Binding-site contacts:
Ligand atom N3 contacts residue DG7 of chain 1.C at 3.8 Å.
Ligand atom P contacts residue MG1 of chain 1.G at 4.4 Å.
Ligand atom C6 contacts residue DG7 of chain 1.C at 3.4 Å.
Ligand atom OP2 contacts residue MG1 of chain 1.G at 3.1 Å.
Ligand atom O5' contacts residue DG7 of chain 1.C at 3.9 Å.
Ligand atom O4' contacts residue DG7 of chain 1.C at 3.6 Å.
Ligand atom OP1 contacts residue GLN218 of chain 1.A at 3.4 Å (h-bond).
Ligand atom C4 contacts residue DG7 of chain 1.C at 3.5 Å.
Ligand atom N1 contacts residue DG7 of chain 1.C at 4.1 Å.
Ligand atom C5' contacts residue DG7 of chain 1.C at 3.5 Å.
Ligand atom C5' contacts residue MG1 of chain 1.G at 3.6 Å.
Ligand atom O5' contacts residue PHE46 of chain 1.A at 4.4 Å.
Ligand atom OP1 contacts residue SER45 of chain 1.A at 3.7 Å.
Ligand atom C4' contacts residue PHE46 of chain 1.A at 4.1 Å (hydrophobic).
Ligand atom P contacts residue PHE46 of chain 1.A at 4.0 Å.
Ligand atom C5 contacts residue DG7 of chain 1.C at 3.4 Å.
Ligand atom OP2 contacts residue LYS221 of chain 1.A at 4.2 Å.
Ligand atom OP2 contacts residue LYS139 of chain 1.A at 3.7 Å.
Ligand atom C5' contacts residue LEU44 of chain 1.A at 4.4 Å (hydrophobic).
Ligand atom OP1 contacts residue LYS221 of chain 1.A at 2.6 Å (salt-bridge).
Ligand atom OP2 contacts residue ASP110 of chain 1.A at 4.0 Å.
Ligand atom OP1 contacts residue HIS214 of chain 1.A at 3.7 Å.
Ligand atom O3' contacts residue SER45 of chain 1.A at 4.4 Å.
Ligand atom O3' contacts residue PHE46 of chain 1.A at 3.8 Å.
Ligand atom OP1 contacts residue PHE46 of chain 1.A at 2.9 Å (h-bond).
Ligand atom OP2 contacts residue HIS214 of chain 1.A at 4.3 Å.
Ligand atom N9 contacts residue DG7 of chain 1.C at 3.6 Å.
Ligand atom C4' contacts residue DG7 of chain 1.C at 4.1 Å.
Ligand atom OP2 contacts residue GLN218 of chain 1.A at 3.2 Å (h-bond).
Ligand atom O5' contacts residue MG1 of chain 1.G at 4.4 Å.
Ligand atom P contacts residue LYS221 of chain 1.A at 3.6 Å.
Ligand atom P contacts residue GLN218 of chain 1.A at 3.8 Å.
Ligand atom OP2 contacts residue DG7 of chain 1.C at 4.2 Å.
Ligand atom C8 contacts residue DG7 of chain 1.C at 3.7 Å.
Ligand atom C5' contacts residue PHE46 of chain 1.A at 3.8 Å (hydrophobic).
Ligand atom N6 contacts residue DG7 of chain 1.C at 3.3 Å (h-bond).
Ligand atom O5' contacts residue LYS221 of chain 1.A at 3.9 Å.
Ligand atom N7 contacts residue DG7 of chain 1.C at 3.4 Å.
Ligand atom C2 contacts residue DG7 of chain 1.C at 4.1 Å.
Ligand atom C1' contacts residue DG7 of chain 1.C at 4.2 Å.

Sequence of chain 1.A:
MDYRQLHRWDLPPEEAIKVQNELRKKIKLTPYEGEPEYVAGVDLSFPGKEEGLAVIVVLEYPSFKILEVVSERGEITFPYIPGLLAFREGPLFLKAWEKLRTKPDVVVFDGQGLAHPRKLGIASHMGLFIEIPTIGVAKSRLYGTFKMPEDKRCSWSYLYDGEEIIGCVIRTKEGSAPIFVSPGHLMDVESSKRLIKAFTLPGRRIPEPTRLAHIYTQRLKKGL

This protein binds this small molecule.
Small molecule (SMILES): Cc1cn([C@H]2C[C@H](O[P](=O)(O)OC[C@H]3O[C@@H](n4ccc(N)nc4=O)C[C@@H]3O[P](=O)(O)OC[C@H]3O[C@@H](n4cc(C)c(=O)[nH]c4=O)C[C@@H]3O[P](=O)(O)OC[C@H]3O[C@@H](n4cc(C)c(=O)[nH]c4=O)C[C@@H]3O[P](=O)(O)OC[C@H]3O[C@@H](n4cnc5c(=O)nc(N)[nH]c54)C[C@@H]3O[P](=O)(O)OC[C@H]3O[C@@H](n4cc(C)c(=O)[nH]c4=O)C[C@@H]3O[P](=O)(O)OC[C@H]3O[C@@H](n4ccc(N)nc4=O)C[C@@H]3O[P](=O)(O)OC[C@H]3O[C@@H](n4cnc5c(=O)nc(N)[nH]c54)C[C@@H]3O)[C@@H](CO[P](=O)(O)O[C@H]3C[C@H](n4cnc5c(N)ncnc54)O[C@@H]3COP(=O)(O)O)O2)c(=O)[nH]c1=O